This protein binds this small molecule.
Small molecule (SMILES): OC[C@H]1O[C@H](O)[C@H](O)[C@@H](O)[C@@H]1O

Binding-site contacts:
Ligand atom C1 contacts residue LYS163 of chain 1.A at 4.2 Å.
Ligand atom C6 contacts residue THR181 of chain 1.A at 3.2 Å.
Ligand atom O5 contacts residue PHE180 of chain 1.A at 4.2 Å.
Ligand atom O4 contacts residue ASP179 of chain 1.A at 3.9 Å.
Ligand atom C5 contacts residue PHE180 of chain 1.A at 3.6 Å (hydrophobic).
Ligand atom O5 contacts residue LYS163 of chain 1.A at 3.7 Å.
Ligand atom O6 contacts residue ASN182 of chain 1.A at 3.2 Å (h-bond).
Ligand atom C6 contacts residue PHE183 of chain 1.A at 3.9 Å (hydrophobic).
Ligand atom C5 contacts residue THR181 of chain 1.A at 3.8 Å.
Ligand atom C4 contacts residue THR181 of chain 1.A at 3.2 Å.
Ligand atom O6 contacts residue THR181 of chain 1.A at 2.8 Å (h-bond).
Ligand atom C6 contacts residue PHE180 of chain 1.A at 3.3 Å (hydrophobic).
Ligand atom O4 contacts residue THR181 of chain 1.A at 2.7 Å (h-bond).
Ligand atom O4 contacts residue PHE180 of chain 1.A at 3.6 Å.
Ligand atom O6 contacts residue PHE183 of chain 1.A at 3.5 Å (h-bond).

Sequence of chain 1.A:
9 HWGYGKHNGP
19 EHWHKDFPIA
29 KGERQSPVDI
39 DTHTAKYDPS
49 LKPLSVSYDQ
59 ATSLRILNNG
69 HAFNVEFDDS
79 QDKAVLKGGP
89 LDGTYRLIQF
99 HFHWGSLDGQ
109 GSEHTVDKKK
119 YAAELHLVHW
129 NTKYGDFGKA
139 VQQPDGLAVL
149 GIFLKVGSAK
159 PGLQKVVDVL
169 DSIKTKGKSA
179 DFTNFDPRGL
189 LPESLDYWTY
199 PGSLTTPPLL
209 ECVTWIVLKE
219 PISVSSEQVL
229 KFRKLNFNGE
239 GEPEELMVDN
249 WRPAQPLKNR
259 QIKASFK